Binding-site contacts:
Ligand atom O25 contacts residue HIS243 of chain 1.A at 3.0 Å (h-bond).
Ligand atom O20 contacts residue LEU247 of chain 1.A at 3.9 Å.
Ligand atom O22 contacts residue TYR267 of chain 1.A at 3.7 Å.
Ligand atom C10 contacts residue LEU124 of chain 1.A at 3.7 Å (hydrophobic).
Ligand atom C13 contacts residue SER83 of chain 1.A at 3.5 Å.
Ligand atom C30 contacts residue PHE76 of chain 1.A at 3.2 Å (hydrophobic).
Ligand atom C15 contacts residue SER83 of chain 1.A at 3.6 Å.
Ligand atom C13 contacts residue HIS117 of chain 1.A at 3.4 Å.
Ligand atom N2 contacts residue ILE135 of chain 1.A at 3.8 Å.
Ligand atom C26 contacts residue MET158 of chain 1.A at 3.7 Å (hydrophobic).
Ligand atom C28 contacts residue CYS79 of chain 1.A at 3.9 Å (hydrophobic).
Ligand atom O22 contacts residue LEU263 of chain 1.A at 3.4 Å.
Ligand atom C19 contacts residue TYR121 of chain 1.A at 3.5 Å (hydrophobic).
Ligand atom C26 contacts residue CYS79 of chain 1.A at 3.4 Å (hydrophobic).
Ligand atom C12 contacts residue ARG82 of chain 1.A at 3.5 Å.
Ligand atom C14 contacts residue MET158 of chain 1.A at 3.8 Å (hydrophobic).
Ligand atom C13 contacts residue TYR267 of chain 1.A at 3.5 Å (hydrophobic).
Ligand atom CL23 contacts residue ILE75 of chain 1.A at 3.5 Å.
Ligand atom C13 contacts residue HIS243 of chain 1.A at 3.5 Å.
Ligand atom O22 contacts residue HIS117 of chain 1.A at 2.7 Å (h-bond).
Ligand atom C10 contacts residue ARG82 of chain 1.A at 3.5 Å.
Ligand atom O5 contacts residue CYS79 of chain 1.A at 3.1 Å (h-bond).
Ligand atom C15 contacts residue HIS243 of chain 1.A at 3.6 Å.
Ligand atom C29 contacts residue GLY78 of chain 1.A at 3.7 Å.
Ligand atom C19 contacts residue HIS243 of chain 1.A at 3.9 Å.
Ligand atom O20 contacts residue HIS117 of chain 1.A at 3.6 Å.
Ligand atom C24 contacts residue GLY78 of chain 1.A at 3.8 Å.
Ligand atom C19 contacts residue SER83 of chain 1.A at 3.7 Å.
Ligand atom C17 contacts residue SER83 of chain 1.A at 3.7 Å.
Ligand atom C1 contacts residue CYS79 of chain 1.A at 3.7 Å (hydrophobic).
Ligand atom N4 contacts residue LEU124 of chain 1.A at 3.8 Å.
Ligand atom C3 contacts residue CYS79 of chain 1.A at 3.6 Å (hydrophobic).
Ligand atom C7 contacts residue CYS79 of chain 1.A at 3.1 Å (hydrophobic).
Ligand atom C26 contacts residue LEU147 of chain 1.A at 3.9 Å (hydrophobic).
Ligand atom CL23 contacts residue MET142 of chain 1.A at 3.9 Å.
Ligand atom C1 contacts residue ILE135 of chain 1.A at 3.9 Å (hydrophobic).
Ligand atom O20 contacts residue TYR267 of chain 1.A at 2.5 Å (h-bond).
Ligand atom O22 contacts residue SER83 of chain 1.A at 2.6 Å (h-bond).
Ligand atom O20 contacts residue HIS243 of chain 1.A at 2.6 Å (h-bond).
Ligand atom C14 contacts residue CYS79 of chain 1.A at 3.6 Å (hydrophobic).

Sequence of chain 1.A:
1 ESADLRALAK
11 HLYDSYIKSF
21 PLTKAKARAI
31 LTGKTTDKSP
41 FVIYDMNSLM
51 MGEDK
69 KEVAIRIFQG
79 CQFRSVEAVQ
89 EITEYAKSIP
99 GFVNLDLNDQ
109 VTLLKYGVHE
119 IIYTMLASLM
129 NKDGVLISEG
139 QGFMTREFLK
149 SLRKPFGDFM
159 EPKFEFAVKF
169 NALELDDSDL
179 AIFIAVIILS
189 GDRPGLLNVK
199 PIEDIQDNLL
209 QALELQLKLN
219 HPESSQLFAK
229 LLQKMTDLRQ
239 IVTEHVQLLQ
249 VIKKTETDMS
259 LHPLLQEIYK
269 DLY

A protein and the small-molecule ligand that binds it are described below.
Small molecule (SMILES): CCO[C@@H](Cc1ccc2c(ccn2Cc2nc(-c3ccccc3Cl)oc2C)c1)C(=O)O